Sequence of chain 1.A:
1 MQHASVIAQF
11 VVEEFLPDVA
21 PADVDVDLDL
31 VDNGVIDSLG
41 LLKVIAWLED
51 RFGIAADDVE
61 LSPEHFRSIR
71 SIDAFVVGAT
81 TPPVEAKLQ

Binding-site contacts:
Ligand atom O13 contacts residue ILE45 of chain 1.A at 3.8 Å.
Ligand atom CE1 contacts residue LEU61 of chain 1.A at 3.4 Å (hydrophobic).
Ligand atom C6 contacts residue SER62 of chain 1.A at 3.1 Å.
Ligand atom C17 contacts residue VAL44 of chain 1.A at 3.8 Å (hydrophobic).
Ligand atom C18 contacts residue LEU48 of chain 1.A at 3.5 Å (hydrophobic).
Ligand atom N9 contacts residue LEU41 of chain 1.A at 3.4 Å.
Ligand atom O2P contacts residue SER38 of chain 1.A at 2.4 Å (h-bond).
Ligand atom C8 contacts residue LEU41 of chain 1.A at 3.1 Å (hydrophobic).
Ligand atom P contacts residue SER38 of chain 1.A at 1.6 Å.
Ligand atom C18 contacts residue VAL44 of chain 1.A at 2.9 Å (hydrophobic).
Ligand atom C19 contacts residue VAL44 of chain 1.A at 3.1 Å (hydrophobic).
Ligand atom C3 contacts residue LEU41 of chain 1.A at 3.9 Å (hydrophobic).
Ligand atom O3P contacts residue SER38 of chain 1.A at 2.5 Å (h-bond).
Ligand atom N5 contacts residue PHE66 of chain 1.A at 3.1 Å.
Ligand atom C8 contacts residue PHE66 of chain 1.A at 3.3 Å (hydrophobic).
Ligand atom C7 contacts residue PHE66 of chain 1.A at 3.3 Å (hydrophobic).
Ligand atom O3 contacts residue SER38 of chain 1.A at 3.7 Å.
Ligand atom O8 contacts residue LEU41 of chain 1.A at 2.9 Å.
Ligand atom O4 contacts residue LEU61 of chain 1.A at 3.2 Å.
Ligand atom C10 contacts residue LEU41 of chain 1.A at 3.8 Å (hydrophobic).
Ligand atom C6 contacts residue LEU61 of chain 1.A at 3.6 Å (hydrophobic).
Ligand atom C1 contacts residue SER38 of chain 1.A at 3.8 Å.
Ligand atom O3P contacts residue ASP37 of chain 1.A at 3.8 Å.
Ligand atom C11 contacts residue HIS65 of chain 1.A at 3.5 Å.
Ligand atom C6 contacts residue PHE66 of chain 1.A at 3.7 Å (hydrophobic).
Ligand atom O3 contacts residue ASP37 of chain 1.A at 2.6 Å (salt-bridge).
Ligand atom N16 contacts residue VAL76 of chain 1.A at 3.1 Å.
Ligand atom O4 contacts residue LEU41 of chain 1.A at 3.5 Å.
Ligand atom N9 contacts residue PHE66 of chain 1.A at 2.9 Å.
Ligand atom O2P contacts residue ASP37 of chain 1.A at 2.6 Å.
Ligand atom CE2 contacts residue PRO63 of chain 1.A at 3.7 Å (hydrophobic).
Ligand atom P contacts residue ASP37 of chain 1.A at 3.8 Å.
Ligand atom C4 contacts residue LEU41 of chain 1.A at 3.3 Å (hydrophobic).
Ligand atom C3 contacts residue ASP37 of chain 1.A at 2.9 Å.
Ligand atom C4 contacts residue ASP37 of chain 1.A at 3.7 Å.
Ligand atom C6 contacts residue LEU41 of chain 1.A at 4.0 Å (hydrophobic).
Ligand atom C15 contacts residue VAL76 of chain 1.A at 3.3 Å (hydrophobic).
Ligand atom N5 contacts residue LEU41 of chain 1.A at 3.1 Å.
Ligand atom O1P contacts residue SER38 of chain 1.A at 2.5 Å (h-bond).
Ligand atom C7 contacts residue SER62 of chain 1.A at 3.5 Å.

This protein binds this small molecule.
Small molecule (SMILES): CC(C)(COP(=O)(O)O)[C@H](O)C(=O)NCCC(=O)NCCSC(=O)c1cccnc1